Sequence of chain 1.A:
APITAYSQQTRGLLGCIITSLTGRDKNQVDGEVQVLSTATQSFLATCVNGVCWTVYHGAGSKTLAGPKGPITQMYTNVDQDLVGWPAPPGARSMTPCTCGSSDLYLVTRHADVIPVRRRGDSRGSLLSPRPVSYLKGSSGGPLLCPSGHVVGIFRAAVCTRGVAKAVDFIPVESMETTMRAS

Binding-site contacts:
Ligand atom C40 contacts residue HIS58 of chain 1.A at 3.5 Å.
Ligand atom C54 contacts residue ASP82 of chain 1.A at 3.6 Å.
Ligand atom S4 contacts residue SER140 of chain 1.A at 3.5 Å (h-bond).
Ligand atom O9 contacts residue LEU136 of chain 1.A at 3.4 Å (h-bond).
Ligand atom O56 contacts residue ARG156 of chain 1.A at 3.4 Å (salt-bridge).
Ligand atom O9 contacts residue SER140 of chain 1.A at 3.6 Å (h-bond).
Ligand atom O6 contacts residue PHE44 of chain 1.A at 3.5 Å.
Ligand atom N36 contacts residue ARG124 of chain 1.A at 3.6 Å.
Ligand atom C2 contacts residue GLY59 of chain 1.A at 3.5 Å.
Ligand atom O6 contacts residue GLY138 of chain 1.A at 3.2 Å.
Ligand atom C16 contacts residue HIS58 of chain 1.A at 3.5 Å.
Ligand atom O9 contacts residue LYS137 of chain 1.A at 3.5 Å.
Ligand atom O24 contacts residue ALA158 of chain 1.A at 2.9 Å (h-bond).
Ligand atom C37 contacts residue ARG124 of chain 1.A at 3.2 Å.
Ligand atom C2 contacts residue SER140 of chain 1.A at 3.5 Å.
Ligand atom C40 contacts residue GLN42 of chain 1.A at 3.3 Å.
Ligand atom N15 contacts residue ARG156 of chain 1.A at 2.9 Å (salt-bridge).
Ligand atom C23 contacts residue ALA157 of chain 1.A at 3.5 Å (hydrophobic).
Ligand atom O24 contacts residue ALA157 of chain 1.A at 3.1 Å.
Ligand atom C2 contacts residue HIS58 of chain 1.A at 3.4 Å.
Ligand atom O6 contacts residue SER140 of chain 1.A at 2.7 Å (h-bond).
Ligand atom C19 contacts residue HIS58 of chain 1.A at 3.4 Å.
Ligand atom O5 contacts residue GLY138 of chain 1.A at 2.9 Å (h-bond).
Ligand atom N7 contacts residue SER140 of chain 1.A at 3.5 Å (h-bond).
Ligand atom C58 contacts residue ASP80 of chain 1.A at 3.3 Å.
Ligand atom N31 contacts residue ALA158 of chain 1.A at 3.0 Å (h-bond).
Ligand atom O9 contacts residue GLY138 of chain 1.A at 3.0 Å (h-bond).
Ligand atom C54 contacts residue VAL79 of chain 1.A at 3.4 Å (hydrophobic).
Ligand atom C29 contacts residue VAL133 of chain 1.A at 3.5 Å (hydrophobic).
Ligand atom O6 contacts residue SER43 of chain 1.A at 3.5 Å (h-bond).
Ligand atom C1 contacts residue SER43 of chain 1.A at 3.6 Å.
Ligand atom C8 contacts residue SER140 of chain 1.A at 3.6 Å.
Ligand atom C54 contacts residue TYR57 of chain 1.A at 3.3 Å (hydrophobic).
Ligand atom N7 contacts residue HIS58 of chain 1.A at 3.1 Å (h-bond).
Ligand atom C39 contacts residue ARG124 of chain 1.A at 3.2 Å.
Ligand atom C13 contacts residue LEU136 of chain 1.A at 3.5 Å (hydrophobic).
Ligand atom C11 contacts residue PHE155 of chain 1.A at 3.3 Å (hydrophobic).
Ligand atom C1 contacts residue GLN42 of chain 1.A at 3.6 Å.
Ligand atom C38 contacts residue ALA158 of chain 1.A at 3.5 Å (hydrophobic).
Ligand atom N15 contacts residue HIS58 of chain 1.A at 3.6 Å (h-bond).

A protein and the small-molecule ligand that binds it are described below.
Small molecule (SMILES): COc1ccc2c(O[C@@H]3C[C@H]4C(=O)N[C@]5(C(=O)NS(=O)(=O)C6(C)CC6)C[C@H]5CC/C=C/C/C=C/[C@H](NC(=O)c5ccn(C)n5)C(=O)N4C3)cc(OC(C)C)nc2c1C